Binding-site contacts:
Ligand atom C8 contacts residue ASN93 of chain 1.C at 3.8 Å.
Ligand atom C4 contacts residue ASN93 of chain 1.C at 4.2 Å.
Ligand atom C5 contacts residue ASN93 of chain 1.C at 3.7 Å.
Ligand atom C1 contacts residue ASN93 of chain 1.C at 1.5 Å.
Ligand atom C7 contacts residue ASN93 of chain 1.C at 3.4 Å.
Ligand atom C3 contacts residue ASN93 of chain 1.C at 3.9 Å.
Ligand atom O5 contacts residue ASN93 of chain 1.C at 2.4 Å (h-bond).
Ligand atom O7 contacts residue ASN93 of chain 1.C at 3.6 Å.
Ligand atom C2 contacts residue ASN93 of chain 1.C at 2.5 Å.
Ligand atom C8 contacts residue LYS91 of chain 1.C at 4.1 Å.
Ligand atom N2 contacts residue ASN93 of chain 1.C at 3.0 Å (h-bond).
Ligand atom C8 contacts residue GLN67 of chain 1.C at 4.3 Å.

This small molecule binds to this protein.
Small molecule (SMILES): CC(=O)N[C@@H]1[C@@H](O)[C@H](O)[C@@H](CO)O[C@H]1O

Sequence of chain 1.C:
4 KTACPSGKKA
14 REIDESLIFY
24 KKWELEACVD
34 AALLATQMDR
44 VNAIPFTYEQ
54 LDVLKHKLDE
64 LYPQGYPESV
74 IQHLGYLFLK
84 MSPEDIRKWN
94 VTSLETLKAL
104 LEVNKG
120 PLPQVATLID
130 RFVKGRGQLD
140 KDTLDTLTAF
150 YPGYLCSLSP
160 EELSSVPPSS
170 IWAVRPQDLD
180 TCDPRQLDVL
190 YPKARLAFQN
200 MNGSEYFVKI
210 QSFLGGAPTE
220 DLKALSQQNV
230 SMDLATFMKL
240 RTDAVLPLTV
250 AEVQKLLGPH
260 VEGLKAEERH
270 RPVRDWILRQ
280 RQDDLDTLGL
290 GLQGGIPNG